Binding-site contacts:
Ligand atom C9 contacts residue TRP70 of chain 1.B at 3.6 Å (hydrophobic).
Ligand atom C2 contacts residue TRP110 of chain 1.D at 3.8 Å (hydrophobic).
Ligand atom C14 contacts residue THR40 of chain 1.B at 3.1 Å.
Ligand atom C6 contacts residue TRP97 of chain 1.B at 3.4 Å (hydrophobic).
Ligand atom C5 contacts residue ASN118 of chain 1.B at 3.6 Å.
Ligand atom C16 contacts residue THR38 of chain 1.B at 2.6 Å.
Ligand atom C3 contacts residue LEU14 of chain 1.B at 3.8 Å (hydrophobic).
Ligand atom S1 contacts residue TRP70 of chain 1.B at 3.5 Å.
Ligand atom C12 contacts residue ALA39 of chain 1.B at 3.8 Å (hydrophobic).
Ligand atom C17 contacts residue SER101 of chain 1.B at 3.0 Å.
Ligand atom O3 contacts residue ASN12 of chain 1.B at 2.9 Å (h-bond).
Ligand atom C1 contacts residue THR38 of chain 1.B at 3.2 Å.
Ligand atom O3 contacts residue TYR33 of chain 1.B at 2.7 Å (h-bond).
Ligand atom C36 contacts residue SER75 of chain 1.B at 3.8 Å.
Ligand atom C3 contacts residue SER16 of chain 1.B at 3.4 Å.
Ligand atom C34 contacts residue SER101 of chain 1.B at 3.8 Å.
Ligand atom C12 contacts residue SER73 of chain 1.B at 3.6 Å.
Ligand atom N2 contacts residue THR35 of chain 1.B at 2.9 Å (h-bond).
Ligand atom C8 contacts residue TRP70 of chain 1.B at 3.7 Å (hydrophobic).
Ligand atom C35 contacts residue SER101 of chain 1.B at 3.6 Å.
Ligand atom C11 contacts residue THR38 of chain 1.B at 3.1 Å.
Ligand atom N1 contacts residue TYR33 of chain 1.B at 3.7 Å.
Ligand atom C15 contacts residue THR38 of chain 1.B at 3.6 Å.
Ligand atom N2 contacts residue SER16 of chain 1.B at 3.7 Å.
Ligand atom O3 contacts residue SER16 of chain 1.B at 2.5 Å (h-bond).
Ligand atom N1 contacts residue ASN118 of chain 1.B at 2.8 Å (h-bond).
Ligand atom N1 contacts residue LEU14 of chain 1.B at 3.6 Å.
Ligand atom C30 contacts residue THR40 of chain 1.B at 2.9 Å.
Ligand atom C7 contacts residue THR35 of chain 1.B at 3.4 Å.
Ligand atom O11 contacts residue ALA39 of chain 1.B at 2.9 Å (h-bond).
Ligand atom C13 contacts residue SER73 of chain 1.B at 3.5 Å.
Ligand atom C11 contacts residue ALA39 of chain 1.B at 3.7 Å (hydrophobic).
Ligand atom O11 contacts residue THR38 of chain 1.B at 2.5 Å (h-bond).
Ligand atom C16 contacts residue PHE72 of chain 1.B at 3.7 Å (hydrophobic).
Ligand atom C3 contacts residue TYR33 of chain 1.B at 3.3 Å (hydrophobic).
Ligand atom C3 contacts residue ASN118 of chain 1.B at 3.8 Å.
Ligand atom C7 contacts residue VAL37 of chain 1.B at 3.8 Å (hydrophobic).
Ligand atom S1 contacts residue THR77 of chain 1.B at 3.4 Å (h-bond).
Ligand atom C15 contacts residue THR40 of chain 1.B at 2.9 Å.
Ligand atom C7 contacts residue TRP70 of chain 1.B at 3.6 Å (hydrophobic).

This protein binds this small molecule.
Small molecule (SMILES): O=C1N[C@H]2[C@H](CS[C@H]2CCCCC(=O)c2ccc3ccc4cccc5ccc2c3c45)N1

Sequence of chain 1.D:
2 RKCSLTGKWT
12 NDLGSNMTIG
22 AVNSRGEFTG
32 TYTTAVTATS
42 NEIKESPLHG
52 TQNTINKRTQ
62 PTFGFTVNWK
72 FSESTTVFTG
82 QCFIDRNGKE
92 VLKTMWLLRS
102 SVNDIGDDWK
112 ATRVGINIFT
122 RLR

Sequence of chain 1.B:
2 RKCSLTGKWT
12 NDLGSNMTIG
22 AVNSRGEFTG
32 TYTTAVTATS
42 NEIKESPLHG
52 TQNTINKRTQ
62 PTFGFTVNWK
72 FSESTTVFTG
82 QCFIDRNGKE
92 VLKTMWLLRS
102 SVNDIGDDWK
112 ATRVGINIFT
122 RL